A protein and the small-molecule ligand that binds it are described below.
Small molecule (SMILES): CC(C)[C@H]1SC(Nc2ccccc2F)=NC1=O

Sequence of chain 1.D:
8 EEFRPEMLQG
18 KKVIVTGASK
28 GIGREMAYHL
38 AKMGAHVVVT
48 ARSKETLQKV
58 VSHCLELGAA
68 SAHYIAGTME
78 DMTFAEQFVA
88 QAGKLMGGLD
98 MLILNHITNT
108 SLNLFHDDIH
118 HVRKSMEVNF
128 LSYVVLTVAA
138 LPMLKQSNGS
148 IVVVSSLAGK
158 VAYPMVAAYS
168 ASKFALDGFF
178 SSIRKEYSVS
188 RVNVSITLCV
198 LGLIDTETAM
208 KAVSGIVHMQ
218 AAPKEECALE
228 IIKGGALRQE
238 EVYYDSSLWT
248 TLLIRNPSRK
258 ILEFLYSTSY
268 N

Binding-site contacts:
Ligand atom O14 contacts residue NDP1 of chain 1.L at 3.5 Å.
Ligand atom C17 contacts residue VAL210 of chain 1.D at 4.0 Å (hydrophobic).
Ligand atom C4 contacts residue SER153 of chain 1.D at 3.9 Å.
Ligand atom C6 contacts residue LEU200 of chain 1.D at 3.8 Å (hydrophobic).
Ligand atom C6 contacts residue GLY199 of chain 1.D at 3.9 Å.
Ligand atom C4 contacts residue ALA155 of chain 1.D at 3.8 Å (hydrophobic).
Ligand atom C10 contacts residue NDP1 of chain 1.L at 3.9 Å.
Ligand atom C6 contacts residue SER153 of chain 1.D at 3.8 Å.
Ligand atom F13 contacts residue ALA155 of chain 1.D at 3.3 Å.
Ligand atom C1 contacts residue MET216 of chain 1.D at 4.3 Å (hydrophobic).
Ligand atom C2 contacts residue MET216 of chain 1.D at 4.2 Å (hydrophobic).
Ligand atom C16 contacts residue THR107 of chain 1.D at 3.7 Å.
Ligand atom C1 contacts residue LEU154 of chain 1.D at 4.1 Å (hydrophobic).
Ligand atom C8 contacts residue SER153 of chain 1.D at 3.8 Å.
Ligand atom N7 contacts residue NDP1 of chain 1.L at 3.4 Å.
Ligand atom F13 contacts residue TYR166 of chain 1.D at 3.8 Å.
Ligand atom C6 contacts residue LEU198 of chain 1.D at 4.1 Å (hydrophobic).
Ligand atom C8 contacts residue TYR166 of chain 1.D at 3.5 Å (hydrophobic).
Ligand atom O14 contacts residue TYR166 of chain 1.D at 3.4 Å (h-bond).
Ligand atom C17 contacts residue ALA206 of chain 1.D at 4.2 Å (hydrophobic).
Ligand atom C3 contacts residue TYR160 of chain 1.D at 3.8 Å (hydrophobic).
Ligand atom F13 contacts residue VAL163 of chain 1.D at 3.8 Å.
Ligand atom N12 contacts residue TYR166 of chain 1.D at 2.5 Å (h-bond).
Ligand atom N12 contacts residue SER153 of chain 1.D at 4.2 Å.
Ligand atom C5 contacts residue SER153 of chain 1.D at 3.2 Å.
Ligand atom C2 contacts residue TYR160 of chain 1.D at 3.8 Å (hydrophobic).
Ligand atom C1 contacts residue LEU200 of chain 1.D at 4.0 Å (hydrophobic).
Ligand atom C11 contacts residue TYR166 of chain 1.D at 3.3 Å (hydrophobic).
Ligand atom F13 contacts residue SER153 of chain 1.D at 4.2 Å.
Ligand atom C8 contacts residue NDP1 of chain 1.L at 3.3 Å.
Ligand atom N12 contacts residue NDP1 of chain 1.L at 3.2 Å.
Ligand atom C17 contacts residue ALA209 of chain 1.D at 3.7 Å (hydrophobic).
Ligand atom C11 contacts residue NDP1 of chain 1.L at 3.5 Å.
Ligand atom C16 contacts residue LEU109 of chain 1.D at 4.2 Å (hydrophobic).
Ligand atom S9 contacts residue LEU200 of chain 1.D at 4.1 Å.
Ligand atom N7 contacts residue SER153 of chain 1.D at 2.7 Å (h-bond).
Ligand atom N7 contacts residue TYR166 of chain 1.D at 3.7 Å.
Ligand atom C17 contacts residue LEU109 of chain 1.D at 3.8 Å (hydrophobic).
Ligand atom O14 contacts residue ILE104 of chain 1.D at 3.8 Å.
Ligand atom S9 contacts residue NDP1 of chain 1.L at 3.8 Å.